Binding-site contacts:
Ligand atom CG contacts residue PHE86 of chain 1.H at 4.3 Å (hydrophobic).
Ligand atom CD contacts residue HIS62 of chain 1.H at 3.9 Å.
Ligand atom CB contacts residue TRP84 of chain 1.H at 3.3 Å (hydrophobic).
Ligand atom NE2 contacts residue SER63 of chain 1.H at 4.1 Å.
Ligand atom OE1 contacts residue SER63 of chain 1.H at 3.5 Å.
Ligand atom OAD contacts residue HIS62 of chain 1.H at 3.7 Å.
Ligand atom OAC contacts residue TRP84 of chain 1.H at 3.6 Å.
Ligand atom CA contacts residue TRP70 of chain 1.H at 4.1 Å (hydrophobic).
Ligand atom CG contacts residue TRP64 of chain 1.H at 4.3 Å (hydrophobic).
Ligand atom NE2 contacts residue TRP64 of chain 1.H at 3.0 Å.
Ligand atom OE1 contacts residue PHE86 of chain 1.H at 3.3 Å.
Ligand atom C contacts residue TRP64 of chain 1.H at 3.3 Å (hydrophobic).
Ligand atom CD contacts residue SER63 of chain 1.H at 4.1 Å.
Ligand atom CG contacts residue TRP84 of chain 1.H at 3.7 Å (hydrophobic).
Ligand atom O contacts residue HIS62 of chain 1.H at 3.6 Å (h-bond).
Ligand atom OAD contacts residue TRP70 of chain 1.H at 3.6 Å.
Ligand atom CAO contacts residue TRP70 of chain 1.H at 4.1 Å (hydrophobic).
Ligand atom OE1 contacts residue TRP70 of chain 1.H at 3.4 Å.
Ligand atom OE1 contacts residue HIS62 of chain 1.H at 3.9 Å.
Ligand atom O contacts residue TRP64 of chain 1.H at 3.1 Å (h-bond).
Ligand atom NE2 contacts residue TRP70 of chain 1.H at 4.1 Å.
Ligand atom OAC contacts residue TRP64 of chain 1.H at 4.3 Å.
Ligand atom CD contacts residue TRP64 of chain 1.H at 3.5 Å (hydrophobic).
Ligand atom NE2 contacts residue HIS62 of chain 1.H at 3.0 Å (h-bond).
Ligand atom CD contacts residue PHE86 of chain 1.H at 4.2 Å (hydrophobic).
Ligand atom OAD contacts residue VAL61 of chain 1.H at 3.9 Å.
Ligand atom C contacts residue TRP70 of chain 1.H at 4.4 Å (hydrophobic).
Ligand atom CA contacts residue TRP64 of chain 1.H at 4.1 Å (hydrophobic).
Ligand atom CB contacts residue TRP70 of chain 1.H at 4.3 Å (hydrophobic).
Ligand atom CB contacts residue TRP64 of chain 1.H at 4.0 Å (hydrophobic).
Ligand atom CD contacts residue TRP70 of chain 1.H at 3.4 Å (hydrophobic).
Ligand atom OE1 contacts residue TRP64 of chain 1.H at 3.0 Å (h-bond).
Ligand atom CG contacts residue TRP70 of chain 1.H at 3.4 Å (hydrophobic).
Ligand atom C contacts residue HIS62 of chain 1.H at 3.6 Å.

This protein binds this small molecule.
Small molecule (SMILES): O=C1CC[C@@H](N2C(=O)c3ccccc3C2=O)C(=O)N1

Sequence of chain 1.H:
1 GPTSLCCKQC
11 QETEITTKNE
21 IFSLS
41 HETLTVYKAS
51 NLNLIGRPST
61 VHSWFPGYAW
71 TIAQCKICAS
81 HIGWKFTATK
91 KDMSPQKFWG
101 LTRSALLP